Binding-site contacts:
Ligand atom C6 contacts residue CYS302 of chain 3.A at 3.2 Å (hydrophobic).
Ligand atom C16 contacts residue MET175 of chain 3.A at 4.0 Å (hydrophobic).
Ligand atom C1 contacts residue HIS293 of chain 3.A at 4.0 Å.
Ligand atom C8 contacts residue PHE171 of chain 3.A at 3.4 Å (hydrophobic).
Ligand atom C15 contacts residue MET175 of chain 3.A at 3.6 Å (hydrophobic).
Ligand atom C5 contacts residue TYR297 of chain 3.A at 4.1 Å (hydrophobic).
Ligand atom C contacts residue GLY294 of chain 3.A at 3.2 Å.
Ligand atom C8 contacts residue CYS302 of chain 3.A at 1.8 Å (hydrophobic).
Ligand atom C16 contacts residue CYS303 of chain 3.A at 4.1 Å (hydrophobic).
Ligand atom N contacts residue TYR297 of chain 3.A at 4.1 Å.
Ligand atom O contacts residue TYR297 of chain 3.A at 4.2 Å.
Ligand atom C9 contacts residue CYS302 of chain 3.A at 4.1 Å (hydrophobic).
Ligand atom C14 contacts residue VAL460 of chain 3.A at 4.2 Å (hydrophobic).
Ligand atom C15 contacts residue TRP178 of chain 3.A at 3.7 Å (hydrophobic).
Ligand atom C contacts residue PHE290 of chain 3.A at 3.4 Å (hydrophobic).
Ligand atom C2 contacts residue HIS293 of chain 3.A at 3.8 Å.
Ligand atom C1 contacts residue GLY458 of chain 3.A at 4.3 Å.
Ligand atom C14 contacts residue VAL174 of chain 3.A at 4.1 Å (hydrophobic).
Ligand atom O1 contacts residue VAL460 of chain 3.A at 4.0 Å.
Ligand atom C contacts residue HIS293 of chain 3.A at 3.5 Å.
Ligand atom C17 contacts residue CYS303 of chain 3.A at 4.1 Å (hydrophobic).
Ligand atom C7 contacts residue ILE304 of chain 3.A at 3.7 Å (hydrophobic).
Ligand atom C2 contacts residue TYR297 of chain 3.A at 3.9 Å (hydrophobic).
Ligand atom C6 contacts residue TYR297 of chain 3.A at 4.0 Å (hydrophobic).
Ligand atom C14 contacts residue TRP178 of chain 3.A at 3.6 Å (hydrophobic).
Ligand atom C5 contacts residue GLY458 of chain 3.A at 3.5 Å.
Ligand atom C4 contacts residue TYR297 of chain 3.A at 4.0 Å (hydrophobic).
Ligand atom O contacts residue GLY458 of chain 3.A at 3.7 Å.
Ligand atom C12 contacts residue VAL460 of chain 3.A at 4.0 Å (hydrophobic).
Ligand atom C3 contacts residue TYR297 of chain 3.A at 3.7 Å (hydrophobic).
Ligand atom C4 contacts residue GLY458 of chain 3.A at 3.6 Å.
Ligand atom C3 contacts residue GLY458 of chain 3.A at 4.3 Å.
Ligand atom C8 contacts residue TYR297 of chain 3.A at 4.3 Å (hydrophobic).
Ligand atom C contacts residue TYR457 of chain 3.A at 3.4 Å (hydrophobic).
Ligand atom N contacts residue CYS302 of chain 3.A at 4.3 Å.
Ligand atom C7 contacts residue CYS302 of chain 3.A at 3.0 Å (hydrophobic).
Ligand atom N contacts residue GLY458 of chain 3.A at 3.9 Å.
Ligand atom C6 contacts residue ILE304 of chain 3.A at 3.7 Å (hydrophobic).
Ligand atom C1 contacts residue TYR457 of chain 3.A at 3.6 Å (hydrophobic).
Ligand atom C13 contacts residue VAL460 of chain 3.A at 4.3 Å (hydrophobic).

Sequence of chain 3.A:
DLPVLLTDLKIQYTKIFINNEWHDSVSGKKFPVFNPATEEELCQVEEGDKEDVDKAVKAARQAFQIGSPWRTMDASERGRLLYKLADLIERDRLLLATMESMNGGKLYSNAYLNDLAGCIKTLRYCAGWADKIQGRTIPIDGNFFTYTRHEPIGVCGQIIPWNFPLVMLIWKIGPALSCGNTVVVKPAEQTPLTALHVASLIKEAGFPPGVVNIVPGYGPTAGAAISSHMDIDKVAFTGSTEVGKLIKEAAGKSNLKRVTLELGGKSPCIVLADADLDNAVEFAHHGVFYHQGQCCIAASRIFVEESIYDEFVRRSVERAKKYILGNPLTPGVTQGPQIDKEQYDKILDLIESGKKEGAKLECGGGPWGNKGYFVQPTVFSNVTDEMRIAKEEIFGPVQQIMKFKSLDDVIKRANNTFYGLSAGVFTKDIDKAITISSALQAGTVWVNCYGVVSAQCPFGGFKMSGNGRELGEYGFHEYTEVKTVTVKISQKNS

A protein and the small-molecule ligand that binds it are described below.
Small molecule (SMILES): CCCCCC(=O)N1C[C@@H](C)c2c1cc(O)c1ccccc21